A small-molecule ligand and the protein it binds are described below.
Small molecule (SMILES): CC(C)(C)[C@@H](N)C(=O)NS(=O)(=O)OC[C@H]1O[C@@H](n2cnc3c(N)ncnc32)[C@H](O)[C@@H]1O

Binding-site contacts:
Ligand atom N3 contacts residue GLY159 of chain 1.B at 3.4 Å.
Ligand atom O5 contacts residue HIS48 of chain 1.B at 3.7 Å.
Ligand atom C9 contacts residue GLN165 of chain 1.B at 3.8 Å.
Ligand atom O2 contacts residue GLY159 of chain 1.B at 3.3 Å (h-bond).
Ligand atom O1 contacts residue GLN165 of chain 1.B at 3.3 Å (h-bond).
Ligand atom O1A contacts residue MET41 of chain 1.B at 3.8 Å.
Ligand atom N7 contacts residue HIS45 of chain 1.B at 3.5 Å.
Ligand atom C24 contacts residue PRO39 of chain 1.B at 3.7 Å (hydrophobic).
Ligand atom N1 contacts residue THR187 of chain 1.B at 3.4 Å.
Ligand atom C22 contacts residue ASP162 of chain 1.B at 3.2 Å.
Ligand atom N6 contacts residue VAL188 of chain 1.B at 3.1 Å (h-bond).
Ligand atom O4 contacts residue LEU51 of chain 1.B at 3.6 Å.
Ligand atom C25 contacts residue HIS48 of chain 1.B at 3.5 Å.
Ligand atom O3 contacts residue GLY159 of chain 1.B at 3.0 Å (h-bond).
Ligand atom C24 contacts residue LEU51 of chain 1.B at 3.7 Å (hydrophobic).
Ligand atom C2 contacts residue VAL188 of chain 1.B at 3.7 Å (hydrophobic).
Ligand atom C5 contacts residue GLY47 of chain 1.B at 3.8 Å.
Ligand atom C2 contacts residue PRO186 of chain 1.B at 3.6 Å (hydrophobic).
Ligand atom C6 contacts residue GLY47 of chain 1.B at 3.5 Å.
Ligand atom N3 contacts residue GLY47 of chain 1.B at 3.7 Å.
Ligand atom N6 contacts residue MET196 of chain 1.B at 2.8 Å (h-bond).
Ligand atom O2A contacts residue HIS48 of chain 1.B at 3.4 Å (h-bond).
Ligand atom O2A contacts residue MET41 of chain 1.B at 3.0 Å (h-bond).
Ligand atom N2 contacts residue MET41 of chain 1.B at 3.5 Å.
Ligand atom N3 contacts residue LEU51 of chain 1.B at 3.6 Å.
Ligand atom O2A contacts residue THR40 of chain 1.B at 3.8 Å.
Ligand atom N4 contacts residue GLN165 of chain 1.B at 2.8 Å (h-bond).
Ligand atom N1 contacts residue VAL188 of chain 1.B at 2.9 Å (h-bond).
Ligand atom N7 contacts residue MET196 of chain 1.B at 3.6 Å.
Ligand atom C11 contacts residue PRO39 of chain 1.B at 3.8 Å (hydrophobic).
Ligand atom N4 contacts residue GLN73 of chain 1.B at 3.0 Å (h-bond).
Ligand atom C10 contacts residue GLN73 of chain 1.B at 3.2 Å.
Ligand atom C2 contacts residue THR187 of chain 1.B at 3.7 Å.
Ligand atom O2 contacts residue ASP162 of chain 1.B at 2.6 Å (salt-bridge).
Ligand atom O4 contacts residue HIS48 of chain 1.B at 3.4 Å.
Ligand atom C6 contacts residue VAL188 of chain 1.B at 3.8 Å (hydrophobic).
Ligand atom C25 contacts residue PRO39 of chain 1.B at 3.3 Å (hydrophobic).
Ligand atom C9 contacts residue PHE158 of chain 1.B at 3.6 Å (hydrophobic).
Ligand atom O3 contacts residue LEU51 of chain 1.B at 3.8 Å.
Ligand atom O3 contacts residue PHE158 of chain 1.B at 3.4 Å.

Sequence of chain 1.B:
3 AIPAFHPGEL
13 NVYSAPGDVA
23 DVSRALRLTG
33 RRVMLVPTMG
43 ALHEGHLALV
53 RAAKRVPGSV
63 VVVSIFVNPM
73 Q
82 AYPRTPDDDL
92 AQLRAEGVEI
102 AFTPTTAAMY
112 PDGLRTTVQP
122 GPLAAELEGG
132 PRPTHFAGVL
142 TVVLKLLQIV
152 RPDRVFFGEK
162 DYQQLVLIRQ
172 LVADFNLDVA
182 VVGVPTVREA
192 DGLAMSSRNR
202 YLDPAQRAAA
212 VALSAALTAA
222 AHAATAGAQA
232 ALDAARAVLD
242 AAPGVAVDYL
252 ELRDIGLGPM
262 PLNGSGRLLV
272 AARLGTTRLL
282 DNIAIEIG